Sequence of chain 1.A:
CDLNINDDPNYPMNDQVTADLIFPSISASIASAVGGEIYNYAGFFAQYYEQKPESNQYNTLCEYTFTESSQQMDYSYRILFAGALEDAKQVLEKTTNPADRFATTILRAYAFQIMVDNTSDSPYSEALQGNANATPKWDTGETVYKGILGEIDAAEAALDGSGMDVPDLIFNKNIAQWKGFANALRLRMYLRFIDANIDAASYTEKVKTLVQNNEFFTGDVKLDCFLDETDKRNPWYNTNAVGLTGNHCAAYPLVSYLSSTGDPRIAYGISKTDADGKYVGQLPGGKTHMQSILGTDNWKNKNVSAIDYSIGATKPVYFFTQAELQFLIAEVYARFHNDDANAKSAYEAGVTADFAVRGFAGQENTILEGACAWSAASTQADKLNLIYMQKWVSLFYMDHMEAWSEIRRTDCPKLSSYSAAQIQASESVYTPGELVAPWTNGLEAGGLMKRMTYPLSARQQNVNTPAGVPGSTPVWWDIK

Sequence of chain 1.B:
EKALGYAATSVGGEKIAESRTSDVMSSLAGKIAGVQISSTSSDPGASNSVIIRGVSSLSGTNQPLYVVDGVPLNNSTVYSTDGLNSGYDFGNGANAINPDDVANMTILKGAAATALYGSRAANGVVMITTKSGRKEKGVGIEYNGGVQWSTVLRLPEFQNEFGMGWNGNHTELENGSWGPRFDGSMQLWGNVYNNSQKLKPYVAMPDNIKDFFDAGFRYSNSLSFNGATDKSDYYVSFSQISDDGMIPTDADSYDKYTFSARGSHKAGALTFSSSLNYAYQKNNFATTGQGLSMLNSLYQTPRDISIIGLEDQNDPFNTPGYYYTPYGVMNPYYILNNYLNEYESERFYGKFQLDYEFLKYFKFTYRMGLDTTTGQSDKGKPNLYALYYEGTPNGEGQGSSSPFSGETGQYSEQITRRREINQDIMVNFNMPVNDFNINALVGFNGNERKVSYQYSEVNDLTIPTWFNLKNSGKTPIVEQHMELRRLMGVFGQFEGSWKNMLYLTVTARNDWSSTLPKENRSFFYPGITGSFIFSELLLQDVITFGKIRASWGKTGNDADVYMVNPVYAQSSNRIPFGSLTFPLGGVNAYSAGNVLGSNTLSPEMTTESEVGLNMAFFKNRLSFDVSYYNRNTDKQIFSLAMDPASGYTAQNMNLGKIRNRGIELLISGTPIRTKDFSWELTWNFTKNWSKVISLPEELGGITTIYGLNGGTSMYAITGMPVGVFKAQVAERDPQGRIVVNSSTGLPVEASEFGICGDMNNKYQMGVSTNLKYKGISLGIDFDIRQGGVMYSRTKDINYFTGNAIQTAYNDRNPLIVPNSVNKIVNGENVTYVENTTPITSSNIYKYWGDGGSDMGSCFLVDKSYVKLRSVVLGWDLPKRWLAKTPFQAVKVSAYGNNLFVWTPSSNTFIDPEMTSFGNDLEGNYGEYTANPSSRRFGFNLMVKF

The protein below binds the small molecule below.
Small molecule (SMILES): NCC(=O)NCC(=O)NCC(=O)NCC(=O)NCC(=O)NCC(=O)NCC(=O)NCC(=O)NCC(=O)NCC=O

Binding-site contacts:
Ligand atom N contacts residue GLN326 of chain 1.B at 3.3 Å (h-bond).
Ligand atom CA contacts residue GLN326 of chain 1.B at 3.1 Å.
Ligand atom C contacts residue TRP202 of chain 1.B at 3.8 Å (hydrophobic).
Ligand atom CA contacts residue THR743 of chain 1.B at 3.8 Å.
Ligand atom C contacts residue GLY746 of chain 1.B at 3.1 Å.
Ligand atom CA contacts residue TRP202 of chain 1.B at 3.7 Å (hydrophobic).
Ligand atom O contacts residue GLY746 of chain 1.B at 3.3 Å (h-bond).
Ligand atom C contacts residue PHE616 of chain 1.B at 3.9 Å (hydrophobic).
Ligand atom C contacts residue PHE839 of chain 1.B at 3.9 Å (hydrophobic).
Ligand atom CA contacts residue GLU210 of chain 1.B at 3.5 Å.
Ligand atom CA contacts residue PHE839 of chain 1.B at 3.6 Å (hydrophobic).
Ligand atom CA contacts residue GLN57 of chain 1.A at 3.3 Å.
Ligand atom N contacts residue GLN57 of chain 1.A at 3.3 Å (h-bond).
Ligand atom O contacts residue ASN56 of chain 1.A at 3.5 Å (h-bond).
Ligand atom N contacts residue GLY746 of chain 1.B at 3.4 Å (h-bond).
Ligand atom C contacts residue GLN326 of chain 1.B at 3.6 Å.
Ligand atom O contacts residue SER55 of chain 1.A at 3.6 Å.
Ligand atom O contacts residue GLN57 of chain 1.A at 3.2 Å (h-bond).
Ligand atom CA contacts residue LEU120 of chain 1.B at 3.8 Å (hydrophobic).
Ligand atom C contacts residue GLN57 of chain 1.A at 3.7 Å.
Ligand atom CA contacts residue TYR363 of chain 1.B at 3.6 Å (hydrophobic).
Ligand atom O contacts residue ASN211 of chain 1.B at 3.0 Å (h-bond).
Ligand atom O contacts residue PHE616 of chain 1.B at 3.7 Å.
Ligand atom O contacts residue ASN748 of chain 1.B at 2.7 Å (h-bond).
Ligand atom C contacts residue ASN211 of chain 1.B at 3.9 Å.
Ligand atom C contacts residue TYR75 of chain 1.A at 3.9 Å (hydrophobic).
Ligand atom O contacts residue GLN326 of chain 1.B at 3.2 Å (h-bond).
Ligand atom N contacts residue LEU120 of chain 1.B at 3.8 Å.
Ligand atom N contacts residue GLU54 of chain 1.A at 3.1 Å (salt-bridge).
Ligand atom O contacts residue TYR75 of chain 1.A at 3.9 Å.
Ligand atom O contacts residue GLN71 of chain 1.A at 3.9 Å.
Ligand atom O contacts residue LEU120 of chain 1.B at 3.8 Å.
Ligand atom O contacts residue LEU747 of chain 1.B at 3.2 Å.
Ligand atom N contacts residue GLN71 of chain 1.A at 3.5 Å (h-bond).
Ligand atom C contacts residue LEU120 of chain 1.B at 3.8 Å (hydrophobic).
Ligand atom CA contacts residue GLY746 of chain 1.B at 3.6 Å.
Ligand atom C contacts residue GLU54 of chain 1.A at 3.6 Å.
Ligand atom O contacts residue PHE839 of chain 1.B at 3.8 Å.
Ligand atom CA contacts residue GLU54 of chain 1.A at 3.1 Å.
Ligand atom O contacts residue GLU210 of chain 1.B at 3.8 Å.